Sequence of chain 1.D:
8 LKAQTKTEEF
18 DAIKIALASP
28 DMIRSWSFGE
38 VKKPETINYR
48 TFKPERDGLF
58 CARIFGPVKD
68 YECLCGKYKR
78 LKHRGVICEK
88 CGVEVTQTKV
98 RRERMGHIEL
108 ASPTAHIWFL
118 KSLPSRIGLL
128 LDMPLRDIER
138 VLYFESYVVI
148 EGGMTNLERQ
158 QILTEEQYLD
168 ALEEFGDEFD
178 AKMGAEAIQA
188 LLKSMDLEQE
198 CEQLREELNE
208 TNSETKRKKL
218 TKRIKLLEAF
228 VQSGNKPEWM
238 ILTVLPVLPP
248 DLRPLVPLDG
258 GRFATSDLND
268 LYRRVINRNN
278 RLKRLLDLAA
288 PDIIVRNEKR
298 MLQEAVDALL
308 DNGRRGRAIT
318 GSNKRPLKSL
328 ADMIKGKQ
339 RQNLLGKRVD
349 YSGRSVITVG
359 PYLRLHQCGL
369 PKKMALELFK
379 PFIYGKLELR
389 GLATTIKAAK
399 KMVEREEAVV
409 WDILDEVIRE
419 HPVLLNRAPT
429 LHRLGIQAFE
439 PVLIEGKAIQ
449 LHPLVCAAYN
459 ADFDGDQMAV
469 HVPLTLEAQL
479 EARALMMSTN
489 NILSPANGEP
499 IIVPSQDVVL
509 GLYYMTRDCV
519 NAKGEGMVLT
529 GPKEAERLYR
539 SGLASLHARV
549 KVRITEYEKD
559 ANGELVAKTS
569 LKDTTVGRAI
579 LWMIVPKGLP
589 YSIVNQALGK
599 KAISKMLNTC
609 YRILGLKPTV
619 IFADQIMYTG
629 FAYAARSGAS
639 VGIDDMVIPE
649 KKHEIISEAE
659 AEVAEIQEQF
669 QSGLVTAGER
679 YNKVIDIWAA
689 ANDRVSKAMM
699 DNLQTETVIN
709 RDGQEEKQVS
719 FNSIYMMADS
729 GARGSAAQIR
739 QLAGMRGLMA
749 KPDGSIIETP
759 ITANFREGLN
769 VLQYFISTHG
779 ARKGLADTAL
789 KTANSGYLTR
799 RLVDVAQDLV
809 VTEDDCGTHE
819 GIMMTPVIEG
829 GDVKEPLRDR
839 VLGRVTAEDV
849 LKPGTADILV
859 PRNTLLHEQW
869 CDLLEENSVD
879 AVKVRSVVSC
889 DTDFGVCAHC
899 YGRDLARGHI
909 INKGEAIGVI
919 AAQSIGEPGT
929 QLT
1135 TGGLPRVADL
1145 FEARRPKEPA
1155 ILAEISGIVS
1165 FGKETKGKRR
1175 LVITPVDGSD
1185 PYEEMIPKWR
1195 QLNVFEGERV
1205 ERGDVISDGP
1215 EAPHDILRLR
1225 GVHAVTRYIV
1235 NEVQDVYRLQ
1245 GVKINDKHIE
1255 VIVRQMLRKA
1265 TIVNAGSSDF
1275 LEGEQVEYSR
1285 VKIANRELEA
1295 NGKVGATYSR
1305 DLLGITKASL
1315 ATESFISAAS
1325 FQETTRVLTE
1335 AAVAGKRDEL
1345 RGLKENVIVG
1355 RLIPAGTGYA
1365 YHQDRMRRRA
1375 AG

This protein binds this small molecule.
Small molecule (SMILES): Cc1noc(C)c1S(=O)(=O)Nc1c(N2CCC(NCc3ccc(C(F)(F)F)cc3)CC2)c(=O)c1=O

Sequence of chain 1.C:
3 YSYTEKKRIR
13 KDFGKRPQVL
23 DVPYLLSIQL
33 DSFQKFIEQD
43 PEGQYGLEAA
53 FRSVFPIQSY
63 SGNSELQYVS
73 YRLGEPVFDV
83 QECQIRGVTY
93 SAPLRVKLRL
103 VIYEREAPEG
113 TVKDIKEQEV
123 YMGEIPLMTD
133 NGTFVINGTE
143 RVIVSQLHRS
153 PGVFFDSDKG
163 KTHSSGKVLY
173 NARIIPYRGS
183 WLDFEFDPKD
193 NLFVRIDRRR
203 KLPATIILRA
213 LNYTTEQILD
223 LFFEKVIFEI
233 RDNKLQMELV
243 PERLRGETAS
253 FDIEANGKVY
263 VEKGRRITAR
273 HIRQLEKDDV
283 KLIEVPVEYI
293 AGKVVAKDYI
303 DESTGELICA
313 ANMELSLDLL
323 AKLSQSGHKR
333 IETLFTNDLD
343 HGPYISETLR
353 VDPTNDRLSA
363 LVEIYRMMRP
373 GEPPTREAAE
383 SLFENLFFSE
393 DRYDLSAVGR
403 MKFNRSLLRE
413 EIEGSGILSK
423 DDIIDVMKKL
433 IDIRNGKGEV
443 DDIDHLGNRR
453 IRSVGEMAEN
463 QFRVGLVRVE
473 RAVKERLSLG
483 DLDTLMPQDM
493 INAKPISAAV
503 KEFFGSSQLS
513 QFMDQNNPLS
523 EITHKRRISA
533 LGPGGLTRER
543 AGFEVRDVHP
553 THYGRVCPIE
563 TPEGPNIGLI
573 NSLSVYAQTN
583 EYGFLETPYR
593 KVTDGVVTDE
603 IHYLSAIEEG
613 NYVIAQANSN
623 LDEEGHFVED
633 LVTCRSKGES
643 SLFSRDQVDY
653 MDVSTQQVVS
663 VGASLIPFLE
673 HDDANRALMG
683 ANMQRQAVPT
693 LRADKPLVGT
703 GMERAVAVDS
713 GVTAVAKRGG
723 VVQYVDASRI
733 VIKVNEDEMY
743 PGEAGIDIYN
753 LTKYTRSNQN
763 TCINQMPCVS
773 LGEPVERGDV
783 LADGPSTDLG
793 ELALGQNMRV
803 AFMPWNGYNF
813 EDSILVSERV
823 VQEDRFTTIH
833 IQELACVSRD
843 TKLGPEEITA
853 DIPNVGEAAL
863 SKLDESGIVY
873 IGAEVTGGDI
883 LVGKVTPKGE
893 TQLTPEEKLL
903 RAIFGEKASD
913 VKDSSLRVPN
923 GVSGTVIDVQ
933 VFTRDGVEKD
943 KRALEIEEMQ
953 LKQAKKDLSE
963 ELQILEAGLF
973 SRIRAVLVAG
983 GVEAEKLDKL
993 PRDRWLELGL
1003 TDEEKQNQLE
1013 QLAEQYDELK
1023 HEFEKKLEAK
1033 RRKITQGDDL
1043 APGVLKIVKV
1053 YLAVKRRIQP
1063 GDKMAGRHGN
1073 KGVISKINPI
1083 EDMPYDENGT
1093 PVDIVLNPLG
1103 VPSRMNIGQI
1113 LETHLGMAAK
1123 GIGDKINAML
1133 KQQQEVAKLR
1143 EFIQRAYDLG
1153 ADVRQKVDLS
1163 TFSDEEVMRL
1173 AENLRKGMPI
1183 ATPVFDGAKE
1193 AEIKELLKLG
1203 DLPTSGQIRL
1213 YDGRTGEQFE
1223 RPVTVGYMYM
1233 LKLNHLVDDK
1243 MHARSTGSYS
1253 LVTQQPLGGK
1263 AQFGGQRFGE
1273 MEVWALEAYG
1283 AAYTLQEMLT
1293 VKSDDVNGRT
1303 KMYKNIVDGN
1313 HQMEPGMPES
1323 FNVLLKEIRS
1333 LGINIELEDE

Binding-site contacts:
Ligand atom C10 contacts residue LEU1326 of chain 1.C at 3.9 Å (hydrophobic).
Ligand atom C20 contacts residue LEU1326 of chain 1.C at 4.0 Å (hydrophobic).
Ligand atom N contacts residue ILE1352 of chain 1.D at 3.9 Å.
Ligand atom F2 contacts residue ILE1330 of chain 1.C at 3.0 Å.
Ligand atom C12 contacts residue ALA1323 of chain 1.D at 3.9 Å (hydrophobic).
Ligand atom O2 contacts residue ILE1352 of chain 1.D at 3.3 Å.
Ligand atom C15 contacts residue ALA1323 of chain 1.D at 4.1 Å (hydrophobic).
Ligand atom F1 contacts residue ILE1320 of chain 1.D at 3.9 Å.
Ligand atom C17 contacts residue ILE1320 of chain 1.D at 4.0 Å (hydrophobic).
Ligand atom C9 contacts residue LYS332 of chain 1.D at 3.5 Å.
Ligand atom C11 contacts residue ALA1323 of chain 1.D at 3.8 Å (hydrophobic).
Ligand atom F contacts residue ILE1320 of chain 1.D at 4.0 Å.
Ligand atom C6 contacts residue LEU1291 of chain 1.C at 4.0 Å (hydrophobic).
Ligand atom C6 contacts residue PHE1270 of chain 1.C at 4.0 Å (hydrophobic).
Ligand atom C18 contacts residue ALA1323 of chain 1.D at 3.6 Å (hydrophobic).
Ligand atom C17 contacts residue ALA1323 of chain 1.D at 3.7 Å (hydrophobic).
Ligand atom C13 contacts residue LEU1326 of chain 1.C at 4.1 Å (hydrophobic).
Ligand atom C19 contacts residue ILE1352 of chain 1.D at 3.9 Å (hydrophobic).
Ligand atom N3 contacts residue LYS332 of chain 1.D at 4.1 Å.
Ligand atom C14 contacts residue LEU1326 of chain 1.C at 4.1 Å (hydrophobic).
Ligand atom O3 contacts residue LEU1291 of chain 1.C at 3.9 Å.
Ligand atom C11 contacts residue ILE331 of chain 1.D at 3.6 Å (hydrophobic).
Ligand atom O contacts residue GLY344 of chain 1.D at 3.6 Å (h-bond).
Ligand atom C13 contacts residue ILE331 of chain 1.D at 3.8 Å (hydrophobic).
Ligand atom F1 contacts residue PHE1323 of chain 1.C at 3.7 Å.
Ligand atom O2 contacts residue LEU1291 of chain 1.C at 3.8 Å.
Ligand atom C12 contacts residue ILE331 of chain 1.D at 4.1 Å (hydrophobic).
Ligand atom C6 contacts residue GLY344 of chain 1.D at 3.7 Å.
Ligand atom C13 contacts residue THR1328 of chain 1.D at 4.0 Å.
Ligand atom C20 contacts residue ILE1352 of chain 1.D at 3.7 Å (hydrophobic).
Ligand atom N1 contacts residue GLU1272 of chain 1.C at 3.5 Å.
Ligand atom C10 contacts residue ILE331 of chain 1.D at 4.0 Å (hydrophobic).
Ligand atom O1 contacts residue GLU1272 of chain 1.C at 3.2 Å.
Ligand atom O2 contacts residue VAL1351 of chain 1.D at 3.0 Å.
Ligand atom F contacts residue PHE1319 of chain 1.D at 3.5 Å.
Ligand atom C6 contacts residue LYS345 of chain 1.D at 3.9 Å.
Ligand atom N1 contacts residue VAL1275 of chain 1.C at 4.0 Å.
Ligand atom C9 contacts residue ILE331 of chain 1.D at 3.9 Å (hydrophobic).
Ligand atom C4 contacts residue ILE1352 of chain 1.D at 3.6 Å (hydrophobic).
Ligand atom C4 contacts residue LYS1348 of chain 1.D at 3.9 Å.